Sequence of chain 1.A:
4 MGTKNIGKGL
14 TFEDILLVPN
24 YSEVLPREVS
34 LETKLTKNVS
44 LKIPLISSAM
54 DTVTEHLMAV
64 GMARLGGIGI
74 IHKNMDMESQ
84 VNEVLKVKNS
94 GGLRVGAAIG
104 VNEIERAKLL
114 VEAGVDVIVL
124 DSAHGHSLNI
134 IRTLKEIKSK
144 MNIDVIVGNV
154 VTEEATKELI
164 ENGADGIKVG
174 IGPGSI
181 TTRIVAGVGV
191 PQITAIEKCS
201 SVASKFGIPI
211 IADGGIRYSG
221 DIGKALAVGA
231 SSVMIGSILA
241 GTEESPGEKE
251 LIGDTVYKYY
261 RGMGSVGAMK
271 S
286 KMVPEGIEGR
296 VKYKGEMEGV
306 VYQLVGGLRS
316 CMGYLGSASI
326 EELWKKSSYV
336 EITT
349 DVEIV

Binding-site contacts:
Ligand atom P contacts residue SER178 of chain 1.A at 3.7 Å.
Ligand atom N7 contacts residue ILE179 of chain 1.A at 3.7 Å.
Ligand atom C2' contacts residue ASP213 of chain 1.A at 3.5 Å.
Ligand atom O2P contacts residue GLY177 of chain 1.A at 3.7 Å.
Ligand atom N1 contacts residue I131 of chain 1.F at 3.6 Å.
Ligand atom C4 contacts residue I131 of chain 1.F at 3.7 Å.
Ligand atom C2 contacts residue GLU290 of chain 1.A at 3.5 Å.
Ligand atom O5' contacts residue GLY214 of chain 1.A at 3.5 Å.
Ligand atom C8 contacts residue MET53 of chain 1.A at 3.5 Å (hydrophobic).
Ligand atom C6 contacts residue GLY264 of chain 1.A at 3.7 Å.
Ligand atom N3 contacts residue I131 of chain 1.F at 3.3 Å (h-bond).
Ligand atom O2' contacts residue ASP213 of chain 1.A at 2.4 Å (salt-bridge).
Ligand atom O6 contacts residue MET263 of chain 1.A at 3.2 Å (h-bond).
Ligand atom O1P contacts residue SER237 of chain 1.A at 3.4 Å (h-bond).
Ligand atom O3' contacts residue MET234 of chain 1.A at 3.5 Å (h-bond).
Ligand atom C2 contacts residue I131 of chain 1.F at 3.6 Å.
Ligand atom O5' contacts residue GLY177 of chain 1.A at 3.7 Å.
Ligand atom C5' contacts residue TYR260 of chain 1.A at 3.6 Å (hydrophobic).
Ligand atom N7 contacts residue MET263 of chain 1.A at 3.0 Å (h-bond).
Ligand atom O3' contacts residue ASP213 of chain 1.A at 2.4 Å (salt-bridge).
Ligand atom P contacts residue TYR260 of chain 1.A at 3.7 Å.
Ligand atom O6 contacts residue GLY291 of chain 1.A at 3.4 Å.
Ligand atom N7 contacts residue GLY262 of chain 1.A at 3.5 Å.
Ligand atom O3' contacts residue SER51 of chain 1.A at 3.0 Å (h-bond).
Ligand atom O6 contacts residue GLY262 of chain 1.A at 3.2 Å.
Ligand atom C4' contacts residue ASP213 of chain 1.A at 3.5 Å.
Ligand atom C3' contacts residue ASP213 of chain 1.A at 3.3 Å.
Ligand atom O3P contacts residue TYR260 of chain 1.A at 2.4 Å (h-bond).
Ligand atom C2 contacts residue OCS180 of chain 1.A at 3.0 Å.
Ligand atom O3P contacts residue SER237 of chain 1.A at 3.1 Å (h-bond).
Ligand atom O2P contacts residue GLY215 of chain 1.A at 2.9 Å (h-bond).
Ligand atom N1 contacts residue GLU290 of chain 1.A at 2.7 Å (salt-bridge).
Ligand atom O6 contacts residue GLY264 of chain 1.A at 2.7 Å (h-bond).
Ligand atom C5 contacts residue ILE179 of chain 1.A at 3.5 Å (hydrophobic).
Ligand atom O3P contacts residue SER178 of chain 1.A at 2.9 Å (h-bond).
Ligand atom C4 contacts residue ILE179 of chain 1.A at 3.6 Å (hydrophobic).
Ligand atom O1P contacts residue GLY236 of chain 1.A at 2.8 Å (h-bond).
Ligand atom C6 contacts residue GLU290 of chain 1.A at 3.7 Å.
Ligand atom O2P contacts residue SER178 of chain 1.A at 3.0 Å (h-bond).
Ligand atom C3' contacts residue SER51 of chain 1.A at 3.7 Å.

The protein below binds the small molecule below.
Small molecule (SMILES): O=c1[nH]cnc2c1ncn2[C@@H]1O[C@H](COP(=O)(O)O)[C@@H](O)[C@H]1O